This small molecule binds to this protein.
Small molecule (SMILES): CC[C@H]1OC(=O)[C@H](C)[C@@H](O)[C@H](C)[C@@H](O)[C@@H](C)C[C@@H](C)C(=O)[C@H](C)[C@@H](O)[C@H]1C

Binding-site contacts:
Ligand atom C20 contacts residue GOL1 of chain 1.VA at 3.9 Å.
Ligand atom O24 contacts residue HEM1 of chain 1.TA at 3.3 Å.
Ligand atom C27 contacts residue ILE388 of chain 1.D at 4.0 Å (hydrophobic).
Ligand atom C20 contacts residue MET169 of chain 1.D at 3.6 Å (hydrophobic).
Ligand atom C23 contacts residue HEM1 of chain 1.TA at 3.7 Å.
Ligand atom C9 contacts residue HEM1 of chain 1.TA at 3.8 Å.
Ligand atom O24 contacts residue LEU85 of chain 1.D at 3.7 Å.
Ligand atom C27 contacts residue LEU170 of chain 1.D at 4.0 Å (hydrophobic).
Ligand atom O16 contacts residue LEU387 of chain 1.D at 3.8 Å.
Ligand atom C25 contacts residue HEM1 of chain 1.TA at 3.6 Å.
Ligand atom O21 contacts residue GOL1 of chain 1.VA at 2.6 Å (h-bond).
Ligand atom C15 contacts residue SER286 of chain 1.D at 3.6 Å.
Ligand atom O17 contacts residue PHE287 of chain 1.D at 3.8 Å.
Ligand atom C6 contacts residue GOL1 of chain 1.VA at 4.0 Å.
Ligand atom C22 contacts residue GOL1 of chain 1.VA at 4.0 Å.
Ligand atom C20 contacts residue LEU170 of chain 1.D at 3.7 Å (hydrophobic).
Ligand atom C15 contacts residue MET74 of chain 1.D at 3.9 Å (hydrophobic).
Ligand atom C7 contacts residue ALA235 of chain 1.D at 4.2 Å (hydrophobic).
Ligand atom O17 contacts residue PHE75 of chain 1.D at 3.8 Å.
Ligand atom C2 contacts residue LEU387 of chain 1.D at 4.1 Å (hydrophobic).
Ligand atom C4 contacts residue LEU170 of chain 1.D at 4.1 Å (hydrophobic).
Ligand atom C23 contacts residue THR239 of chain 1.D at 3.6 Å.
Ligand atom O19 contacts residue GOL1 of chain 1.VA at 3.2 Å (h-bond).
Ligand atom O21 contacts residue ILE234 of chain 1.D at 3.6 Å.
Ligand atom C15 contacts residue PHE287 of chain 1.D at 4.0 Å (hydrophobic).
Ligand atom C18 contacts residue LEU387 of chain 1.D at 4.1 Å (hydrophobic).
Ligand atom C22 contacts residue HEM1 of chain 1.TA at 4.2 Å.
Ligand atom C14 contacts residue VAL282 of chain 1.D at 4.0 Å (hydrophobic).
Ligand atom O17 contacts residue LEU85 of chain 1.D at 3.5 Å.
Ligand atom C8 contacts residue ALA235 of chain 1.D at 4.2 Å (hydrophobic).
Ligand atom O26 contacts residue HEM1 of chain 1.TA at 3.8 Å.
Ligand atom C8 contacts residue HEM1 of chain 1.TA at 3.8 Å.
Ligand atom C18 contacts residue PHE75 of chain 1.D at 3.5 Å (hydrophobic).
Ligand atom C4 contacts residue GOL1 of chain 1.VA at 3.8 Å.
Ligand atom C1 contacts residue PHE75 of chain 1.D at 4.1 Å (hydrophobic).
Ligand atom C5 contacts residue GOL1 of chain 1.VA at 2.9 Å.
Ligand atom C15 contacts residue PHE75 of chain 1.D at 4.1 Å (hydrophobic).
Ligand atom O26 contacts residue LEU85 of chain 1.D at 3.2 Å.
Ligand atom C23 contacts residue ALA235 of chain 1.D at 3.9 Å (hydrophobic).
Ligand atom C27 contacts residue VAL282 of chain 1.D at 4.2 Å (hydrophobic).

Sequence of chain 1.D:
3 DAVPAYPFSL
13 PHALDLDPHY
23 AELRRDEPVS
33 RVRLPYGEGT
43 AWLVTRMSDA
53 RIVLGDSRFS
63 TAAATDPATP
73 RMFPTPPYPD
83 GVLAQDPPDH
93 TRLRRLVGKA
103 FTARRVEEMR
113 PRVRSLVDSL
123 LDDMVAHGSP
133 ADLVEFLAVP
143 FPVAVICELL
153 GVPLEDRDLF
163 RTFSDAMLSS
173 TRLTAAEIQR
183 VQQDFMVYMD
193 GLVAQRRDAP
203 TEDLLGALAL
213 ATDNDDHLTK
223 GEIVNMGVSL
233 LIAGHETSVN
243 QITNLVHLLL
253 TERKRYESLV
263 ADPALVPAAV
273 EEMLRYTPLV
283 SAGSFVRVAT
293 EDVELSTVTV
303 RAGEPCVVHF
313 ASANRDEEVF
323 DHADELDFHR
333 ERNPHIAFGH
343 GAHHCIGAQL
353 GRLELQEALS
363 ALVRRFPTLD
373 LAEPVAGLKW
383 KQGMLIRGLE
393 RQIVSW